Binding-site contacts:
Ligand atom C6 contacts residue SER800 of chain 1.C at 3.6 Å.
Ligand atom C2 contacts residue ASN798 of chain 1.C at 2.5 Å.
Ligand atom C1 contacts residue SER800 of chain 1.C at 3.7 Å.
Ligand atom O5 contacts residue SER800 of chain 1.C at 3.3 Å (h-bond).
Ligand atom C5 contacts residue SER800 of chain 1.C at 3.3 Å.
Ligand atom C8 contacts residue GLN801 of chain 1.C at 4.3 Å.
Ligand atom C1 contacts residue ASN798 of chain 1.C at 1.4 Å.
Ligand atom O7 contacts residue ASN798 of chain 1.C at 3.8 Å.
Ligand atom C6 contacts residue GLN801 of chain 1.C at 4.1 Å.
Ligand atom C3 contacts residue ASN798 of chain 1.C at 3.8 Å.
Ligand atom O5 contacts residue ASN798 of chain 1.C at 2.3 Å (h-bond).
Ligand atom C4 contacts residue ASN798 of chain 1.C at 4.2 Å.
Ligand atom C5 contacts residue ASN798 of chain 1.C at 3.6 Å.
Ligand atom C7 contacts residue ASN798 of chain 1.C at 3.6 Å.
Ligand atom N2 contacts residue ASN798 of chain 1.C at 2.9 Å (h-bond).

This small molecule binds to this protein.
Small molecule (SMILES): CC(=O)N[C@H]1[C@H](O[C@H]2[C@H](O)[C@@H](NC(C)=O)CO[C@@H]2CO)O[C@H](CO)[C@@H](O)[C@@H]1O

Sequence of chain 1.C:
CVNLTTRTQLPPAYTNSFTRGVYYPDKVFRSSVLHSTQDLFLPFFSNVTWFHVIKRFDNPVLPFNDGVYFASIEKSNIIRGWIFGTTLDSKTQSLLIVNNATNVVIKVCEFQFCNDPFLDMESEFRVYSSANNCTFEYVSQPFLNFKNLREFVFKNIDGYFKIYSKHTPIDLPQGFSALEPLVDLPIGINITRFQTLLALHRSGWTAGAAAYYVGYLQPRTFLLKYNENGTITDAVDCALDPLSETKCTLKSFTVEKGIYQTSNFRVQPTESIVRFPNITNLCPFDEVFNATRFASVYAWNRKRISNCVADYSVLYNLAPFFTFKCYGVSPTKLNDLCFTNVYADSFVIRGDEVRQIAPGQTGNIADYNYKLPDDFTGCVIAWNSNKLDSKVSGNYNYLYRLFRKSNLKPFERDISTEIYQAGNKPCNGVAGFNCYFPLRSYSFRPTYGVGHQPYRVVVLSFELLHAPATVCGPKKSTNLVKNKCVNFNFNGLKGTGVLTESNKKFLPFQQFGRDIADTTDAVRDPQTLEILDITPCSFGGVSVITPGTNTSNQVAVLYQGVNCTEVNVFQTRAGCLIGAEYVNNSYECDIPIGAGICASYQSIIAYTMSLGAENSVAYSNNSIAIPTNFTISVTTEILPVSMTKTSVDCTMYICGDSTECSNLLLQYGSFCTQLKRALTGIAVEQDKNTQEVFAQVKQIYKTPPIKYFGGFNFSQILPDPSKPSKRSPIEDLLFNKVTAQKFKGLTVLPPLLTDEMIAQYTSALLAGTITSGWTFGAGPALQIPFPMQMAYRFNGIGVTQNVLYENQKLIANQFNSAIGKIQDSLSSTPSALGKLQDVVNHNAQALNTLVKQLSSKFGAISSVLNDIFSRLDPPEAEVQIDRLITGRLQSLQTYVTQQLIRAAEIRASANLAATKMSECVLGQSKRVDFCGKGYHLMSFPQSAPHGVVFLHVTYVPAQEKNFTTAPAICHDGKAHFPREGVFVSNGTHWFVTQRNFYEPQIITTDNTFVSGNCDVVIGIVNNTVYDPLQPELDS